Sequence of chain 1.B:
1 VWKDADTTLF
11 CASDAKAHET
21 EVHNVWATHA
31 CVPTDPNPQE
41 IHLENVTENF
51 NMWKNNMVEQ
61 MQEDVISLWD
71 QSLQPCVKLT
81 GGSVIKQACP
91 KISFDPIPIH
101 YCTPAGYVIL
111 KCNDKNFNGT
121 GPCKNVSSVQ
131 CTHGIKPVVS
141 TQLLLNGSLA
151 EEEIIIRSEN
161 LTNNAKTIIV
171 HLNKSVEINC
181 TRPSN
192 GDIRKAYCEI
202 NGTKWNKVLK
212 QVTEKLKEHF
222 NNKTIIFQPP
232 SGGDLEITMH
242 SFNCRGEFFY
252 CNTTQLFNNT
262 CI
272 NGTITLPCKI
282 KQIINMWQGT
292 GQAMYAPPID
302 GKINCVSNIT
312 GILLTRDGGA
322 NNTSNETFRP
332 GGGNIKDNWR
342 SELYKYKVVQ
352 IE

A small-molecule ligand and the protein it binds are described below.
Small molecule (SMILES): NC(=[NH2+])NC[C@H]1Cc2ccccc2[C@@H]1NC(=O)C(=O)Nc1ccc(Cl)c(F)c1

Binding-site contacts:
Ligand atom C15 contacts residue MET287 of chain 1.B at 3.8 Å (hydrophobic).
Ligand atom C27 contacts residue ASN286 of chain 1.B at 3.2 Å.
Ligand atom C11 contacts residue ILE238 of chain 1.B at 3.8 Å (hydrophobic).
Ligand atom C15 contacts residue TRP288 of chain 1.B at 3.8 Å (hydrophobic).
Ligand atom O18 contacts residue TRP288 of chain 1.B at 3.9 Å.
Ligand atom C04 contacts residue GLY290 of chain 1.B at 3.9 Å.
Ligand atom N28 contacts residue MET287 of chain 1.B at 3.5 Å (h-bond).
Ligand atom C02 contacts residue MET287 of chain 1.B at 3.6 Å (hydrophobic).
Ligand atom C06 contacts residue GLY334 of chain 1.B at 3.8 Å.
Ligand atom F23 contacts residue THR141 of chain 1.B at 3.8 Å.
Ligand atom F23 contacts residue SER242 of chain 1.B at 3.3 Å.
Ligand atom C17 contacts residue TRP288 of chain 1.B at 3.7 Å (hydrophobic).
Ligand atom C17 contacts residue ASN286 of chain 1.B at 3.9 Å.
Ligand atom C07 contacts residue GLY334 of chain 1.B at 3.5 Å.
Ligand atom C26 contacts residue PHE249 of chain 1.B at 3.9 Å (hydrophobic).
Ligand atom C20 contacts residue GLU237 of chain 1.B at 3.8 Å.
Ligand atom O18 contacts residue GLY334 of chain 1.B at 3.2 Å (h-bond).
Ligand atom CL1 contacts residue PHE249 of chain 1.B at 3.6 Å.
Ligand atom C13 contacts residue GLY334 of chain 1.B at 3.7 Å.
Ligand atom C21 contacts residue SER242 of chain 1.B at 3.7 Å.
Ligand atom C20 contacts residue TRP288 of chain 1.B at 3.7 Å (hydrophobic).
Ligand atom N03 contacts residue GLY290 of chain 1.B at 3.6 Å.
Ligand atom F23 contacts residue VAL139 of chain 1.B at 3.6 Å.
Ligand atom C11 contacts residue GLY334 of chain 1.B at 3.8 Å.
Ligand atom N03 contacts residue MET287 of chain 1.B at 2.9 Å (h-bond).
Ligand atom N19 contacts residue TRP288 of chain 1.B at 3.3 Å.
Ligand atom N19 contacts residue MET287 of chain 1.B at 3.8 Å.
Ligand atom CL1 contacts residue PHE243 of chain 1.B at 3.4 Å.
Ligand atom N19 contacts residue ASN286 of chain 1.B at 2.9 Å (h-bond).
Ligand atom N28 contacts residue ASN286 of chain 1.B at 3.6 Å.
Ligand atom C20 contacts residue ASN286 of chain 1.B at 3.5 Å.
Ligand atom C22 contacts residue VAL139 of chain 1.B at 3.8 Å (hydrophobic).
Ligand atom F23 contacts residue SER140 of chain 1.B at 3.3 Å.
Ligand atom C22 contacts residue SER242 of chain 1.B at 3.5 Å.
Ligand atom N28 contacts residue GLY292 of chain 1.B at 3.3 Å (h-bond).
Ligand atom CL1 contacts residue ASN244 of chain 1.B at 3.7 Å.
Ligand atom O16 contacts residue ASN286 of chain 1.B at 3.2 Å (h-bond).
Ligand atom O16 contacts residue MET287 of chain 1.B at 3.5 Å (h-bond).
Ligand atom N14 contacts residue GLY334 of chain 1.B at 3.0 Å (h-bond).
Ligand atom C12 contacts residue GLY334 of chain 1.B at 3.5 Å.